Sequence of chain 1.A:
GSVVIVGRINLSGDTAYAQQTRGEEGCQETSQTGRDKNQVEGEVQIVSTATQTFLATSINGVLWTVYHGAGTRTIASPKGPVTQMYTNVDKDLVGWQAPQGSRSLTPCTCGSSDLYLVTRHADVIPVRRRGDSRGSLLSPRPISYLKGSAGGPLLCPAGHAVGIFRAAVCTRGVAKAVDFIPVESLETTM

Binding-site contacts:
Ligand atom O45 contacts residue SER149 of chain 1.A at 3.5 Å (h-bond).
Ligand atom O48 contacts residue GLY148 of chain 1.A at 3.0 Å (h-bond).
Ligand atom C18 contacts residue ALA167 of chain 1.A at 3.7 Å (hydrophobic).
Ligand atom C36 contacts residue VAL89 of chain 1.A at 3.6 Å (hydrophobic).
Ligand atom O49 contacts residue PHE54 of chain 1.A at 3.5 Å.
Ligand atom C35 contacts residue ASP92 of chain 1.A at 3.5 Å.
Ligand atom N46 contacts residue HIS68 of chain 1.A at 3.1 Å (h-bond).
Ligand atom C37 contacts residue VAL89 of chain 1.A at 3.6 Å (hydrophobic).
Ligand atom C10 contacts residue HIS68 of chain 1.A at 3.4 Å.
Ligand atom C44 contacts residue ALA150 of chain 1.A at 3.4 Å (hydrophobic).
Ligand atom O45 contacts residue GLY148 of chain 1.A at 3.0 Å (h-bond).
Ligand atom C02 contacts residue LEU146 of chain 1.A at 3.5 Å (hydrophobic).
Ligand atom C50 contacts residue HIS68 of chain 1.A at 3.5 Å.
Ligand atom O20 contacts residue ALA168 of chain 1.A at 3.1 Å (h-bond).
Ligand atom N34 contacts residue ASP92 of chain 1.A at 3.5 Å (salt-bridge).
Ligand atom C52 contacts residue HIS68 of chain 1.A at 3.4 Å.
Ligand atom N06 contacts residue ARG166 of chain 1.A at 2.9 Å (salt-bridge).
Ligand atom C51 contacts residue GLN52 of chain 1.A at 3.5 Å.
Ligand atom C18 contacts residue ALA168 of chain 1.A at 3.5 Å (hydrophobic).
Ligand atom C04 contacts residue PHE165 of chain 1.A at 3.4 Å (hydrophobic).
Ligand atom C40 contacts residue HIS68 of chain 1.A at 3.7 Å.
Ligand atom C36 contacts residue ASP92 of chain 1.A at 3.5 Å.
Ligand atom O45 contacts residue LEU146 of chain 1.A at 3.5 Å (h-bond).
Ligand atom O49 contacts residue GLY148 of chain 1.A at 3.2 Å.
Ligand atom O15 contacts residue ALA167 of chain 1.A at 3.1 Å.
Ligand atom O49 contacts residue ALA150 of chain 1.A at 3.7 Å.
Ligand atom O45 contacts residue ALA150 of chain 1.A at 3.4 Å (h-bond).
Ligand atom O42 contacts residue TYR67 of chain 1.A at 3.4 Å.
Ligand atom O15 contacts residue ALA168 of chain 1.A at 2.9 Å (h-bond).
Ligand atom C14 contacts residue ALA167 of chain 1.A at 3.7 Å (hydrophobic).
Ligand atom C43 contacts residue SO41 of chain 1.B at 3.3 Å.
Ligand atom C28 contacts residue ALA168 of chain 1.A at 3.6 Å (hydrophobic).
Ligand atom N06 contacts residue HIS68 of chain 1.A at 3.4 Å (h-bond).
Ligand atom C09 contacts residue ARG166 of chain 1.A at 3.7 Å.
Ligand atom N17 contacts residue ALA168 of chain 1.A at 2.9 Å (h-bond).
Ligand atom N46 contacts residue ALA150 of chain 1.A at 3.5 Å.
Ligand atom C07 contacts residue HIS68 of chain 1.A at 3.6 Å.
Ligand atom C39 contacts residue HIS68 of chain 1.A at 3.5 Å.
Ligand atom O45 contacts residue LYS147 of chain 1.A at 3.6 Å.
Ligand atom C04 contacts residue ARG166 of chain 1.A at 3.6 Å.

This protein binds this small molecule.
Small molecule (SMILES): CCc1nc2ccc(OC)cc2nc1O[C@@H]1C[C@@H](C(=O)N[C@]2(C(=O)NS(=O)(=O)C3CC3)C[C@H]2CC)N(C(=O)[C@@H](NC(=O)OC(C)(C)C)C(C)(C)C)C1